Sequence of chain 40.A:
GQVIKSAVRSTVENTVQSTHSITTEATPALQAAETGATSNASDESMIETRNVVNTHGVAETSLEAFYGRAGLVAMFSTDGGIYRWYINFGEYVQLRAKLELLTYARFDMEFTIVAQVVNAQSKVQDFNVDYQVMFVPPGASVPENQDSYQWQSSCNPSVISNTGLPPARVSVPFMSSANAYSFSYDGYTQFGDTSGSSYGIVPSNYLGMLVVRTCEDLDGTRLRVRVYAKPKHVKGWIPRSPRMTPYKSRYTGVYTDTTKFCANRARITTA

Sequence of chain 40.C:
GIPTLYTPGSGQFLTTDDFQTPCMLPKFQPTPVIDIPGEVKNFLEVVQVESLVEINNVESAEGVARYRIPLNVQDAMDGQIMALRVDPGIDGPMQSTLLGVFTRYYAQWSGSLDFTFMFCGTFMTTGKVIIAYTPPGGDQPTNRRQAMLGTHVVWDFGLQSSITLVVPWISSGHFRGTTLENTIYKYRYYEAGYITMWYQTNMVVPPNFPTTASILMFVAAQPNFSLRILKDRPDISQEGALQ

Sequence of chain 39.A:
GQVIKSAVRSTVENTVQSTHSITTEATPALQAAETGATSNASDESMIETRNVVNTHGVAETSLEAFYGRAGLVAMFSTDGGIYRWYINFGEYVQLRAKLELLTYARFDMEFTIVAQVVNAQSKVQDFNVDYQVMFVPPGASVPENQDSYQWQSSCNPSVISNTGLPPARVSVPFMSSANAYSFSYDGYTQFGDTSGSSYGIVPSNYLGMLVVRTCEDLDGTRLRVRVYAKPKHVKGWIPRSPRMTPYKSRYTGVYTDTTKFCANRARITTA

This protein binds this small molecule.
Small molecule (SMILES): N[C@@H](CS)C(=O)O

Binding-site contacts:
Ligand atom C contacts residue TYR152 of chain 39.A at 3.6 Å (hydrophobic).
Ligand atom CA contacts residue TYR152 of chain 39.A at 3.8 Å (hydrophobic).
Ligand atom CA contacts residue ASP150 of chain 39.A at 3.3 Å.
Ligand atom C contacts residue GLY1 of chain 40.E at 1.3 Å.
Ligand atom O contacts residue LEU75 of chain 40.A at 4.4 Å.
Ligand atom SG contacts residue MET78 of chain 40.A at 3.8 Å.
Ligand atom SG contacts residue GLY240 of chain 40.C at 4.0 Å.
Ligand atom O contacts residue TYR152 of chain 39.A at 3.6 Å.
Ligand atom O contacts residue GLN155 of chain 39.A at 3.0 Å (h-bond).
Ligand atom O contacts residue TYR95 of chain 40.A at 3.6 Å.
Ligand atom N contacts residue ASP150 of chain 39.A at 4.4 Å.
Ligand atom SG contacts residue GLY1 of chain 40.E at 4.2 Å.
Ligand atom N contacts residue GLY1 of chain 40.E at 3.7 Å.
Ligand atom C contacts residue ASP150 of chain 39.A at 3.8 Å.
Ligand atom SG contacts residue ALA241 of chain 40.C at 3.5 Å (h-bond).
Ligand atom O contacts residue GLY1 of chain 40.E at 2.2 Å (h-bond).
Ligand atom C contacts residue GLN155 of chain 39.A at 4.2 Å.
Ligand atom N contacts residue TYR152 of chain 39.A at 3.5 Å.
Ligand atom CB contacts residue GLU239 of chain 40.C at 4.0 Å.
Ligand atom SG contacts residue GLU239 of chain 40.C at 4.3 Å.
Ligand atom CB contacts residue ASP150 of chain 39.A at 3.6 Å.
Ligand atom SG contacts residue TYR95 of chain 40.A at 3.8 Å.
Ligand atom CA contacts residue SER151 of chain 39.A at 4.0 Å.
Ligand atom N contacts residue GLN238 of chain 40.C at 3.8 Å.
Ligand atom CA contacts residue GLU239 of chain 40.C at 3.9 Å.
Ligand atom N contacts residue GLN155 of chain 39.A at 4.3 Å.
Ligand atom C contacts residue SER151 of chain 39.A at 3.9 Å.
Ligand atom N contacts residue GLU239 of chain 40.C at 3.0 Å (salt-bridge).
Ligand atom CB contacts residue GLY1 of chain 40.E at 3.1 Å.
Ligand atom C contacts residue TYR95 of chain 40.A at 4.5 Å (hydrophobic).
Ligand atom CA contacts residue GLY1 of chain 40.E at 2.4 Å.
Ligand atom C contacts residue MET78 of chain 40.A at 4.2 Å (hydrophobic).
Ligand atom CB contacts residue MET78 of chain 40.A at 3.9 Å (hydrophobic).